Binding-site contacts:
Ligand atom CH2 contacts residue ARG58 of chain 1.A at 3.6 Å.
Ligand atom CE3 contacts residue TRP56 of chain 1.A at 3.7 Å (hydrophobic).
Ligand atom CA contacts residue TRP149 of chain 1.B at 3.6 Å (hydrophobic).
Ligand atom NZ contacts residue SER148 of chain 1.B at 3.8 Å.
Ligand atom CD1 contacts residue TRP56 of chain 1.A at 4.1 Å (hydrophobic).
Ligand atom CB contacts residue TRP149 of chain 1.B at 3.7 Å (hydrophobic).
Ligand atom CZ3 contacts residue TYR57 of chain 1.A at 3.9 Å (hydrophobic).
Ligand atom CG contacts residue TYR200 of chain 1.B at 4.0 Å (hydrophobic).
Ligand atom OH contacts residue LYS120 of chain 1.A at 4.3 Å.
Ligand atom CZ2 contacts residue ARG58 of chain 1.A at 4.0 Å.
Ligand atom OH contacts residue ARG58 of chain 1.A at 4.0 Å.
Ligand atom CB contacts residue TYR200 of chain 1.B at 4.4 Å (hydrophobic).
Ligand atom CD1 contacts residue ILE194 of chain 1.B at 4.2 Å (hydrophobic).
Ligand atom CE2 contacts residue TRP56 of chain 1.A at 4.3 Å (hydrophobic).
Ligand atom NZ contacts residue PHE192 of chain 1.B at 3.8 Å.
Ligand atom CE2 contacts residue TYR200 of chain 1.B at 4.3 Å (hydrophobic).
Ligand atom CB contacts residue PHE192 of chain 1.B at 4.3 Å (hydrophobic).
Ligand atom NE1 contacts residue ILE194 of chain 1.B at 3.8 Å.
Ligand atom CA contacts residue SER148 of chain 1.B at 3.9 Å.
Ligand atom NE1 contacts residue TYR200 of chain 1.B at 3.6 Å.
Ligand atom CA contacts residue TYR200 of chain 1.B at 3.6 Å (hydrophobic).
Ligand atom CG contacts residue PHE192 of chain 1.B at 4.2 Å (hydrophobic).
Ligand atom CD1 contacts residue TYR200 of chain 1.B at 3.4 Å (hydrophobic).
Ligand atom NZ contacts residue TYR200 of chain 1.B at 3.5 Å.
Ligand atom CD2 contacts residue TYR200 of chain 1.B at 4.5 Å (hydrophobic).
Ligand atom CZ3 contacts residue TRP149 of chain 1.B at 4.1 Å (hydrophobic).
Ligand atom CZ3 contacts residue ARG58 of chain 1.A at 4.5 Å.
Ligand atom CH2 contacts residue TYR57 of chain 1.A at 4.5 Å (hydrophobic).
Ligand atom CD2 contacts residue TRP56 of chain 1.A at 3.7 Å (hydrophobic).
Ligand atom OH contacts residue TYR57 of chain 1.A at 2.6 Å (h-bond).
Ligand atom CZ3 contacts residue TRP56 of chain 1.A at 4.2 Å (hydrophobic).
Ligand atom CB contacts residue TRP56 of chain 1.A at 3.5 Å (hydrophobic).
Ligand atom OH contacts residue TRP149 of chain 1.B at 3.7 Å.
Ligand atom NZ contacts residue THR147 of chain 1.B at 3.8 Å.
Ligand atom CG contacts residue TRP56 of chain 1.A at 3.5 Å (hydrophobic).
Ligand atom CD1 contacts residue PHE192 of chain 1.B at 3.6 Å (hydrophobic).
Ligand atom CE3 contacts residue TRP149 of chain 1.B at 3.5 Å (hydrophobic).
Ligand atom OH contacts residue TRP56 of chain 1.A at 3.9 Å.

This small molecule binds to this protein.
Small molecule (SMILES): NCCc1c[nH]c2ccc(O)cc12

Sequence of chain 1.A:
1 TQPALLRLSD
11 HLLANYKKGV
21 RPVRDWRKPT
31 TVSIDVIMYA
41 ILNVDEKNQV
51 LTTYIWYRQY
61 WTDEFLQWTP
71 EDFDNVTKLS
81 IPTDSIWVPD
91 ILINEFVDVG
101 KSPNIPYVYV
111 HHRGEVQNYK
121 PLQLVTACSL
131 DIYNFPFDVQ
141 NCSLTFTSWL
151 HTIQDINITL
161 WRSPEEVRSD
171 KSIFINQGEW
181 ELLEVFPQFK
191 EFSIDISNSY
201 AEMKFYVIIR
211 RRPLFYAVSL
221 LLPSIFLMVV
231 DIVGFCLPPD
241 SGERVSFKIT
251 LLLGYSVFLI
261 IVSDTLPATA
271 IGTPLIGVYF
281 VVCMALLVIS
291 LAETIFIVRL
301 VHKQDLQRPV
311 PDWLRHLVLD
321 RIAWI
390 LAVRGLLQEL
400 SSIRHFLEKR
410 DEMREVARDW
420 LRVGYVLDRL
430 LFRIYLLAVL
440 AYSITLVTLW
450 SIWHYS

Sequence of chain 1.B:
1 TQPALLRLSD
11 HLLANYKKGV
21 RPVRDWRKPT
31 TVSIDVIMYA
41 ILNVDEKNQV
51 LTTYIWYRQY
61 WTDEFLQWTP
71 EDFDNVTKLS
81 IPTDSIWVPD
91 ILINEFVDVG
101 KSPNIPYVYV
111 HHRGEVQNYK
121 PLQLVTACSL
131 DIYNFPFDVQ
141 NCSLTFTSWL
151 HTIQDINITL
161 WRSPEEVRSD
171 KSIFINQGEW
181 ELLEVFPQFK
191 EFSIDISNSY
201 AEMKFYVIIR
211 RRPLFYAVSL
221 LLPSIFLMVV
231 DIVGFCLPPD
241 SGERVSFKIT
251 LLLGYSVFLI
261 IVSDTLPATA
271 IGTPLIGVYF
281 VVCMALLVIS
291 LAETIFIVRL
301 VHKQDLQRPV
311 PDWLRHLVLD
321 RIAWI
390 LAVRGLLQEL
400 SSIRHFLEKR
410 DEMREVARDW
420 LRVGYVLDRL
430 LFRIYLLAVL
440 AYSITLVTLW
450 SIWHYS